Sequence of chain 1.A:
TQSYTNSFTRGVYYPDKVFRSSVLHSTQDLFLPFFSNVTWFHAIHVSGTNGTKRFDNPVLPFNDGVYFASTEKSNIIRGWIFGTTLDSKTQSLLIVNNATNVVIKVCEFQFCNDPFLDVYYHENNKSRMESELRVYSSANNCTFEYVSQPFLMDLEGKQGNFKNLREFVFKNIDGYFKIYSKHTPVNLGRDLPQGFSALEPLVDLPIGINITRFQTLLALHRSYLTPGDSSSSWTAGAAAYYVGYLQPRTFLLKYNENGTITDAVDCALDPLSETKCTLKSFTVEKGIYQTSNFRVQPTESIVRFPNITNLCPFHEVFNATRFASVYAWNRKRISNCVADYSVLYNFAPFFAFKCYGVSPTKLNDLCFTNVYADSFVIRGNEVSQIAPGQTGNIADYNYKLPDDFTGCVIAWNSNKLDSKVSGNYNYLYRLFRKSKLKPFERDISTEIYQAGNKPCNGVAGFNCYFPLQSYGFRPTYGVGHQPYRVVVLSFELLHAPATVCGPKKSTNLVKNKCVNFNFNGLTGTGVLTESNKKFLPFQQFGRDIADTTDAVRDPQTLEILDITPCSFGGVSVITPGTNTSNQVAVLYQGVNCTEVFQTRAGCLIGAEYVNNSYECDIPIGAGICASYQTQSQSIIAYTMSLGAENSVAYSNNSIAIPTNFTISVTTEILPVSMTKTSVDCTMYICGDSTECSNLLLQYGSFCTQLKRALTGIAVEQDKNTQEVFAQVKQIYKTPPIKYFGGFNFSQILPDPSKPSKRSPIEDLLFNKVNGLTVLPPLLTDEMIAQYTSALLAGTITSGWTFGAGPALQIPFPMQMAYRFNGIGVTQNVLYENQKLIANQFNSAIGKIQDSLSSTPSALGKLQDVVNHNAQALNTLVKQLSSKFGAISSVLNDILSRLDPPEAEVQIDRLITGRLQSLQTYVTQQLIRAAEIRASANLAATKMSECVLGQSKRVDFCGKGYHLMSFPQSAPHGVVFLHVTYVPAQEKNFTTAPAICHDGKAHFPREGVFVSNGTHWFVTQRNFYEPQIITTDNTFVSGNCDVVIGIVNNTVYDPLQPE

A protein and the small-molecule ligand that binds it are described below.
Small molecule (SMILES): CC(=O)N[C@@H]1[C@@H](O)[C@H](O)[C@@H](CO)O[C@H]1O

Binding-site contacts:
Ligand atom O5 contacts residue ASN146 of chain 1.A at 3.3 Å (h-bond).
Ligand atom C6 contacts residue TYR141 of chain 1.A at 3.6 Å (hydrophobic).
Ligand atom O6 contacts residue ASN146 of chain 1.A at 3.9 Å.
Ligand atom C5 contacts residue ASN146 of chain 1.A at 4.3 Å.
Ligand atom C6 contacts residue ASN146 of chain 1.A at 4.4 Å.
Ligand atom O6 contacts residue LYS147 of chain 1.A at 3.9 Å.
Ligand atom C5 contacts residue TYR141 of chain 1.A at 4.2 Å (hydrophobic).
Ligand atom O5 contacts residue TYR141 of chain 1.A at 3.6 Å.
Ligand atom O6 contacts residue TYR141 of chain 1.A at 4.1 Å.
Ligand atom C1 contacts residue ASN146 of chain 1.A at 3.7 Å.